A small-molecule ligand and the protein it binds are described below.
Small molecule (SMILES): CC(=O)O[C@H]1C(=O)[C@@]2(C)[C@H]([C@H](OC(=O)c3ccccc3)[C@]3(O)C[C@H](OC(=O)[C@H](O)[C@@H](NC(=O)c4ccccc4)c4ccccc4)C(C)=C1C3(C)C)[C@]1(OC(C)=O)CO[C@@H]1C[C@@H]2O

Binding-site contacts:
Ligand atom O12 contacts residue GLY360 of chain 11.D at 3.8 Å.
Ligand atom O14 contacts residue HIS227 of chain 11.D at 2.3 Å (h-bond).
Ligand atom C16 contacts residue PRO272 of chain 11.D at 3.8 Å (hydrophobic).
Ligand atom O10 contacts residue GLY360 of chain 11.D at 3.8 Å.
Ligand atom O06 contacts residue PRO272 of chain 11.D at 3.7 Å.
Ligand atom C15 contacts residue PRO272 of chain 11.D at 3.3 Å (hydrophobic).
Ligand atom O13 contacts residue ARG359 of chain 11.D at 3.3 Å (salt-bridge).
Ligand atom C40 contacts residue VAL23 of chain 11.D at 3.7 Å (hydrophobic).
Ligand atom C30 contacts residue HIS227 of chain 11.D at 3.2 Å.
Ligand atom O06 contacts residue LEU273 of chain 11.D at 3.0 Å.
Ligand atom C14 contacts residue THR274 of chain 11.D at 3.6 Å.
Ligand atom O06 contacts residue THR274 of chain 11.D at 2.9 Å (h-bond).
Ligand atom C42 contacts residue VAL23 of chain 11.D at 3.2 Å (hydrophobic).
Ligand atom C36 contacts residue HIS227 of chain 11.D at 3.4 Å.
Ligand atom C14 contacts residue LEU215 of chain 11.D at 3.3 Å (hydrophobic).
Ligand atom C41 contacts residue VAL23 of chain 11.D at 2.8 Å (hydrophobic).
Ligand atom C05 contacts residue HIS227 of chain 11.D at 2.9 Å.
Ligand atom C28 contacts residue PRO358 of chain 11.D at 3.7 Å (hydrophobic).
Ligand atom O01 contacts residue ARG276 of chain 11.D at 3.7 Å.
Ligand atom O07 contacts residue THR274 of chain 11.D at 3.7 Å.
Ligand atom C07 contacts residue ASP224 of chain 11.D at 3.6 Å.
Ligand atom C31 contacts residue HIS227 of chain 11.D at 3.6 Å.
Ligand atom C42 contacts residue GLU27 of chain 11.D at 3.4 Å.
Ligand atom O06 contacts residue LEU215 of chain 11.D at 3.5 Å.
Ligand atom C41 contacts residue GLU27 of chain 11.D at 3.3 Å.
Ligand atom O05 contacts residue LEU361 of chain 11.D at 3.2 Å.
Ligand atom C06 contacts residue HIS227 of chain 11.D at 2.2 Å.
Ligand atom C15 contacts residue THR274 of chain 11.D at 3.8 Å.
Ligand atom C47 contacts residue ARG276 of chain 11.D at 3.5 Å.
Ligand atom C44 contacts residue LEU361 of chain 11.D at 3.1 Å (hydrophobic).
Ligand atom C15 contacts residue LEU273 of chain 11.D at 3.8 Å (hydrophobic).
Ligand atom C39 contacts residue ALA231 of chain 11.D at 3.7 Å (hydrophobic).
Ligand atom C16 contacts residue THR274 of chain 11.D at 3.6 Å.
Ligand atom C04 contacts residue HIS227 of chain 11.D at 3.5 Å.
Ligand atom C33 contacts residue GLU22 of chain 11.D at 3.7 Å.
Ligand atom C08 contacts residue HIS227 of chain 11.D at 3.1 Å.
Ligand atom C19 contacts residue THR274 of chain 11.D at 3.2 Å.
Ligand atom C07 contacts residue HIS227 of chain 11.D at 2.4 Å.
Ligand atom O13 contacts residue PRO358 of chain 11.D at 3.2 Å.
Ligand atom C09 contacts residue HIS227 of chain 11.D at 3.6 Å.

Sequence of chain 11.D:
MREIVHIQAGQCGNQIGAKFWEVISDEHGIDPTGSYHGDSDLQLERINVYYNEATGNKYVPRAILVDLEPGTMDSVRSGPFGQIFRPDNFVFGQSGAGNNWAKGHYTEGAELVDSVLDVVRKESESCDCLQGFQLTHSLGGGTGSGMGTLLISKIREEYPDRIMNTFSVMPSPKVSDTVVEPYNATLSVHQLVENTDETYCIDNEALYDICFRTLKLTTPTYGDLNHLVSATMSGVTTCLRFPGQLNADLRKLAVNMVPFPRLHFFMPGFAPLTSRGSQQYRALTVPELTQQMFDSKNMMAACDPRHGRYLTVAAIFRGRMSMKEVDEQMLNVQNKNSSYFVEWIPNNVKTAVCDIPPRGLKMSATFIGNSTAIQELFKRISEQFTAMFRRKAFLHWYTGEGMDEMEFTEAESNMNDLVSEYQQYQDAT